The small molecule below binds the protein below.
Small molecule (SMILES): O=C(O)CCC(=O)C(=O)O

Sequence of chain 2.A:
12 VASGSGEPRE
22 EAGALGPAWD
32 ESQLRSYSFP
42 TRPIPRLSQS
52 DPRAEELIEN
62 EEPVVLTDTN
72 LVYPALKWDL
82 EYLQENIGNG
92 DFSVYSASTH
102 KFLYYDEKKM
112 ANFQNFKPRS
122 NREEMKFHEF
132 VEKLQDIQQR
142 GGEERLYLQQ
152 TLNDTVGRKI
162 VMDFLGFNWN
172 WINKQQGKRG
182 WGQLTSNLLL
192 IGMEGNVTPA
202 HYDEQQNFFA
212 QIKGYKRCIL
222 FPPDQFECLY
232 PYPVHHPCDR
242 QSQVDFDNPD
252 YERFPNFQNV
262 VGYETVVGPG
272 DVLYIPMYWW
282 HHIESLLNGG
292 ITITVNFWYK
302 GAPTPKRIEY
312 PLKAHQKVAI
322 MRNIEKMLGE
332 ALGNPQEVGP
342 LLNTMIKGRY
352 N

Binding-site contacts:
Ligand atom C1 contacts residue FE1 of chain 2.D at 2.8 Å.
Ligand atom C5 contacts residue TYR148 of chain 2.A at 3.1 Å (hydrophobic).
Ligand atom O2 contacts residue HIS282 of chain 2.A at 3.0 Å (h-bond).
Ligand atom C5 contacts residue LEU191 of chain 2.A at 3.6 Å (hydrophobic).
Ligand atom C1 contacts residue TRP299 of chain 2.A at 3.8 Å (hydrophobic).
Ligand atom O2 contacts residue HIS202 of chain 2.A at 3.9 Å.
Ligand atom O3 contacts residue LEU191 of chain 2.A at 3.5 Å.
Ligand atom O1 contacts residue ASN208 of chain 2.A at 3.1 Å (h-bond).
Ligand atom C3 contacts residue ILE284 of chain 2.A at 3.5 Å (hydrophobic).
Ligand atom O2 contacts residue FE1 of chain 2.D at 2.0 Å.
Ligand atom O4 contacts residue TYR148 of chain 2.A at 2.5 Å (h-bond).
Ligand atom C1 contacts residue ASP204 of chain 2.A at 3.9 Å.
Ligand atom O4 contacts residue LYS217 of chain 2.A at 3.9 Å.
Ligand atom O5 contacts residue FE1 of chain 2.D at 2.3 Å.
Ligand atom O5 contacts residue HIS282 of chain 2.A at 3.5 Å (h-bond).
Ligand atom O2 contacts residue TRP299 of chain 2.A at 3.5 Å.
Ligand atom O3 contacts residue PHE210 of chain 2.A at 3.5 Å.
Ligand atom C1 contacts residue ASN208 of chain 2.A at 3.6 Å.
Ligand atom O1 contacts residue TRP299 of chain 2.A at 3.7 Å.
Ligand atom O1 contacts residue ASN297 of chain 2.A at 2.7 Å (h-bond).
Ligand atom O2 contacts residue ASN208 of chain 2.A at 3.4 Å (h-bond).
Ligand atom C4 contacts residue THR199 of chain 2.A at 3.7 Å.
Ligand atom C2 contacts residue HIS282 of chain 2.A at 3.9 Å.
Ligand atom O5 contacts residue HIS202 of chain 2.A at 3.0 Å.
Ligand atom C1 contacts residue HIS282 of chain 2.A at 3.7 Å.
Ligand atom O5 contacts residue PEG1 of chain 2.C at 3.6 Å.
Ligand atom C4 contacts residue LEU191 of chain 2.A at 3.6 Å (hydrophobic).
Ligand atom C5 contacts residue ILE284 of chain 2.A at 3.5 Å (hydrophobic).
Ligand atom C2 contacts residue FE1 of chain 2.D at 2.9 Å.
Ligand atom C5 contacts residue LYS217 of chain 2.A at 3.6 Å.
Ligand atom C5 contacts residue THR199 of chain 2.A at 3.6 Å.
Ligand atom O1 contacts residue PHE210 of chain 2.A at 3.8 Å.
Ligand atom O3 contacts residue LYS217 of chain 2.A at 2.6 Å (salt-bridge).
Ligand atom O2 contacts residue ASP204 of chain 2.A at 2.7 Å (salt-bridge).
Ligand atom C1 contacts residue ASN297 of chain 2.A at 3.7 Å.
Ligand atom O3 contacts residue ILE284 of chain 2.A at 3.5 Å.
Ligand atom O3 contacts residue TYR148 of chain 2.A at 3.2 Å (h-bond).
Ligand atom C3 contacts residue PHE210 of chain 2.A at 3.5 Å (hydrophobic).
Ligand atom O4 contacts residue ILE284 of chain 2.A at 3.3 Å.
Ligand atom O4 contacts residue THR199 of chain 2.A at 2.7 Å (h-bond).